Sequence of chain 1.A:
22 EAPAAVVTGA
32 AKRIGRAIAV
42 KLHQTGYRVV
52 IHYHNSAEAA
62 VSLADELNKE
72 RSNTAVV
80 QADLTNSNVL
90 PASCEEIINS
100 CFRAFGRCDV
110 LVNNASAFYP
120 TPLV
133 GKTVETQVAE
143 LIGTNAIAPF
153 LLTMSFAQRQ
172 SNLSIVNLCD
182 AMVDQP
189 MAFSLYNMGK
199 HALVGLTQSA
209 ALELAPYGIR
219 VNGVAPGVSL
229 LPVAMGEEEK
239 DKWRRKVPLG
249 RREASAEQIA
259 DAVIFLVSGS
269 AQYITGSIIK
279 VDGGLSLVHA

This protein binds this small molecule.
Small molecule (SMILES): Nc1nc(N)c2nc(-c3ccccc3)c(N)nc2n1

Binding-site contacts:
Ligand atom C8A contacts residue PHE117 of chain 1.A at 3.4 Å (hydrophobic).
Ligand atom CAD contacts residue VAL226 of chain 1.A at 3.5 Å (hydrophobic).
Ligand atom CAE contacts residue VAL226 of chain 1.A at 3.6 Å (hydrophobic).
Ligand atom C4 contacts residue NAP1 of chain 1.E at 3.6 Å.
Ligand atom C6 contacts residue NAP1 of chain 1.E at 3.7 Å.
Ligand atom N3 contacts residue NAP1 of chain 1.E at 2.7 Å (h-bond).
Ligand atom C6 contacts residue PHE117 of chain 1.A at 3.7 Å (hydrophobic).
Ligand atom NAB contacts residue LEU228 of chain 1.A at 3.4 Å (h-bond).
Ligand atom NAB contacts residue LEU229 of chain 1.A at 3.3 Å.
Ligand atom NAB contacts residue ARG34 of chain 1.A at 3.4 Å (salt-bridge).
Ligand atom N8 contacts residue PHE117 of chain 1.A at 3.8 Å.
Ligand atom N8 contacts residue ARG34 of chain 1.A at 3.5 Å (salt-bridge).
Ligand atom N2 contacts residue SER115 of chain 1.A at 2.9 Å (h-bond).
Ligand atom C4A contacts residue NAP1 of chain 1.E at 3.7 Å.
Ligand atom C7 contacts residue NAP1 of chain 1.E at 3.7 Å.
Ligand atom N5 contacts residue PHE117 of chain 1.A at 3.6 Å.
Ligand atom N4 contacts residue PHE117 of chain 1.A at 3.6 Å.
Ligand atom NAB contacts residue PRO230 of chain 1.A at 2.9 Å (h-bond).
Ligand atom C4 contacts residue TYR194 of chain 1.A at 3.6 Å (hydrophobic).
Ligand atom C8A contacts residue NAP1 of chain 1.E at 3.5 Å.
Ligand atom CAD contacts residue TRP241 of chain 1.A at 3.8 Å (hydrophobic).
Ligand atom C4A contacts residue PHE117 of chain 1.A at 3.5 Å (hydrophobic).
Ligand atom N2 contacts residue NAP1 of chain 1.E at 3.2 Å (h-bond).
Ligand atom N8 contacts residue NAP1 of chain 1.E at 3.5 Å (h-bond).
Ligand atom N1 contacts residue NAP1 of chain 1.E at 2.7 Å (h-bond).
Ligand atom N4 contacts residue TYR194 of chain 1.A at 2.9 Å (h-bond).
Ligand atom N4 contacts residue NAP1 of chain 1.E at 3.4 Å.
Ligand atom C7 contacts residue ARG34 of chain 1.A at 3.7 Å.
Ligand atom C4 contacts residue PHE117 of chain 1.A at 3.5 Å (hydrophobic).
Ligand atom N2 contacts residue PHE117 of chain 1.A at 3.5 Å.
Ligand atom N3 contacts residue PHE117 of chain 1.A at 3.6 Å.
Ligand atom N3 contacts residue TYR194 of chain 1.A at 3.6 Å (h-bond).
Ligand atom CAH contacts residue PRO230 of chain 1.A at 3.4 Å (hydrophobic).
Ligand atom N1 contacts residue PHE117 of chain 1.A at 3.6 Å.
Ligand atom N5 contacts residue NAP1 of chain 1.E at 3.5 Å.
Ligand atom CAF contacts residue PRO230 of chain 1.A at 3.6 Å (hydrophobic).
Ligand atom CAF contacts residue LEU229 of chain 1.A at 3.1 Å (hydrophobic).
Ligand atom C2 contacts residue NAP1 of chain 1.E at 3.3 Å.
Ligand atom C2 contacts residue PHE117 of chain 1.A at 3.3 Å (hydrophobic).
Ligand atom N4 contacts residue ASP181 of chain 1.A at 3.7 Å.